A small-molecule ligand and the protein it binds are described below.
Small molecule (SMILES): O=C(c1c(Oc2ccccc2)n(-c2ccccc2)c2ccccc12)N1CCNCC1

Sequence of chain 1.A:
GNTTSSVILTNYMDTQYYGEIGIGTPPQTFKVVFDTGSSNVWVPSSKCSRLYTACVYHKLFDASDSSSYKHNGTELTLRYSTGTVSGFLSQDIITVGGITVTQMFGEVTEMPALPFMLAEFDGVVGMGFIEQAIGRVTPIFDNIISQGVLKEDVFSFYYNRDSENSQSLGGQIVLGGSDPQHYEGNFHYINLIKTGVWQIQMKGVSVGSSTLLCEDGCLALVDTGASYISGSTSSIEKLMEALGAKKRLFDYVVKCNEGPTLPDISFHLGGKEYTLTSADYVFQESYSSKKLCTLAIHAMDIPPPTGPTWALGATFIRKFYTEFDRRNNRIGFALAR

Binding-site contacts:
Ligand atom C42 contacts residue ALA229 of chain 1.A at 3.8 Å (hydrophobic).
Ligand atom O1 contacts residue THR85 of chain 1.A at 3.3 Å (h-bond).
Ligand atom C31 contacts residue ASP38 of chain 1.A at 3.6 Å.
Ligand atom C45 contacts residue ASP38 of chain 1.A at 3.4 Å.
Ligand atom C17 contacts residue SER230 of chain 1.A at 3.4 Å.
Ligand atom C32 contacts residue ASP38 of chain 1.A at 3.6 Å.
Ligand atom C1 contacts residue LEU121 of chain 1.A at 3.9 Å (hydrophobic).
Ligand atom C6 contacts residue PRO118 of chain 1.A at 3.9 Å (hydrophobic).
Ligand atom C30 contacts residue VAL127 of chain 1.A at 3.7 Å (hydrophobic).
Ligand atom C19 contacts residue SER230 of chain 1.A at 3.8 Å.
Ligand atom C43 contacts residue ALA229 of chain 1.A at 3.6 Å (hydrophobic).
Ligand atom C31 contacts residue TYR83 of chain 1.A at 3.8 Å (hydrophobic).
Ligand atom O41 contacts residue TYR83 of chain 1.A at 3.5 Å.
Ligand atom C42 contacts residue ASP226 of chain 1.A at 3.6 Å.
Ligand atom N44 contacts residue ASP38 of chain 1.A at 2.8 Å (salt-bridge).
Ligand atom C39 contacts residue THR85 of chain 1.A at 3.4 Å.
Ligand atom C30 contacts residue TYR83 of chain 1.A at 3.5 Å (hydrophobic).
Ligand atom C16 contacts residue THR85 of chain 1.A at 3.2 Å.
Ligand atom N44 contacts residue ASP226 of chain 1.A at 3.6 Å.
Ligand atom C1 contacts residue GLN19 of chain 1.A at 3.6 Å.
Ligand atom C31 contacts residue VAL127 of chain 1.A at 3.3 Å (hydrophobic).
Ligand atom C13 contacts residue THR85 of chain 1.A at 3.8 Å.
Ligand atom C2 contacts residue GLN19 of chain 1.A at 3.4 Å.
Ligand atom C43 contacts residue ASP38 of chain 1.A at 3.2 Å.
Ligand atom C45 contacts residue TYR83 of chain 1.A at 3.4 Å (hydrophobic).
Ligand atom C15 contacts residue THR85 of chain 1.A at 3.3 Å.
Ligand atom O41 contacts residue SER84 of chain 1.A at 3.9 Å.
Ligand atom C43 contacts residue GLY228 of chain 1.A at 3.3 Å.
Ligand atom C19 contacts residue HIS301 of chain 1.A at 3.9 Å.
Ligand atom O41 contacts residue THR85 of chain 1.A at 2.6 Å (h-bond).
Ligand atom C14 contacts residue THR85 of chain 1.A at 3.4 Å.
Ligand atom C18 contacts residue SER230 of chain 1.A at 3.5 Å.
Ligand atom C20 contacts residue THR85 of chain 1.A at 3.7 Å.
Ligand atom C33 contacts residue GLY228 of chain 1.A at 3.5 Å.
Ligand atom C20 contacts residue MET303 of chain 1.A at 3.4 Å (hydrophobic).
Ligand atom C3 contacts residue SER230 of chain 1.A at 3.7 Å.
Ligand atom C42 contacts residue GLY228 of chain 1.A at 3.5 Å.
Ligand atom C43 contacts residue ASP226 of chain 1.A at 3.2 Å.
Ligand atom C19 contacts residue MET303 of chain 1.A at 3.3 Å (hydrophobic).
Ligand atom C46 contacts residue SER84 of chain 1.A at 3.9 Å.